Sequence of chain 1.C:
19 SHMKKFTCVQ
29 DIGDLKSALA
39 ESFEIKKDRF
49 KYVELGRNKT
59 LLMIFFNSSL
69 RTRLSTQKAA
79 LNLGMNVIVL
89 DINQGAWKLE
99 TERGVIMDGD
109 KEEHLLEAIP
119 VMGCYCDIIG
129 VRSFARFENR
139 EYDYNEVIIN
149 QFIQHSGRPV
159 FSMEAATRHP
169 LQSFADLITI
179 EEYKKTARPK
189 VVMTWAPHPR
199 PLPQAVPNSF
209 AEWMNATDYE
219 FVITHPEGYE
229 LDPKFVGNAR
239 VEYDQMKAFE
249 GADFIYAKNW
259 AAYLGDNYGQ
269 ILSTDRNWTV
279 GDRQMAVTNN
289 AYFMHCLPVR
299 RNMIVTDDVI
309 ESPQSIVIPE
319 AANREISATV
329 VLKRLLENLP

Binding-site contacts:
Ligand atom CD contacts residue CP1 of chain 1.M at 3.2 Å.
Ligand atom C1 contacts residue LEU200 of chain 1.C at 3.9 Å (hydrophobic).
Ligand atom OXT contacts residue PRO201 of chain 1.C at 3.7 Å.
Ligand atom O1 contacts residue TRP95 of chain 1.B at 3.1 Å.
Ligand atom CB contacts residue PHE132 of chain 1.C at 3.5 Å (hydrophobic).
Ligand atom CG contacts residue LEU295 of chain 1.C at 4.1 Å (hydrophobic).
Ligand atom CG contacts residue GLU162 of chain 1.C at 3.7 Å.
Ligand atom CG contacts residue CYS294 of chain 1.C at 4.4 Å (hydrophobic).
Ligand atom O contacts residue GLU162 of chain 1.C at 2.4 Å (salt-bridge).
Ligand atom CD contacts residue LEU295 of chain 1.C at 3.8 Å (hydrophobic).
Ligand atom CG contacts residue CP1 of chain 1.M at 4.5 Å.
Ligand atom C2 contacts residue GLU110 of chain 1.B at 3.4 Å.
Ligand atom C contacts residue GLU162 of chain 1.C at 3.6 Å.
Ligand atom CA contacts residue GLU162 of chain 1.C at 4.2 Å.
Ligand atom O contacts residue VAL204 of chain 1.C at 4.3 Å.
Ligand atom OXT contacts residue LYS256 of chain 1.C at 3.0 Å (salt-bridge).
Ligand atom C2 contacts residue HIS196 of chain 1.C at 4.0 Å.
Ligand atom CB contacts residue GLU162 of chain 1.C at 3.5 Å.
Ligand atom C contacts residue LYS256 of chain 1.C at 4.1 Å.
Ligand atom O contacts residue PRO201 of chain 1.C at 3.7 Å.
Ligand atom O1 contacts residue ARG198 of chain 1.C at 4.0 Å.
Ligand atom CB contacts residue TRP95 of chain 1.B at 4.5 Å (hydrophobic).
Ligand atom OXT contacts residue LEU200 of chain 1.C at 3.8 Å.
Ligand atom CD contacts residue ARG130 of chain 1.C at 3.8 Å.
Ligand atom C contacts residue PRO201 of chain 1.C at 3.7 Å (hydrophobic).
Ligand atom C1 contacts residue TRP95 of chain 1.B at 3.9 Å (hydrophobic).
Ligand atom CA contacts residue PHE132 of chain 1.C at 3.9 Å (hydrophobic).
Ligand atom N1 contacts residue LYS256 of chain 1.C at 4.2 Å.
Ligand atom O contacts residue PHE132 of chain 1.C at 4.4 Å.
Ligand atom CB contacts residue CP1 of chain 1.M at 4.5 Å.
Ligand atom C2 contacts residue LEU200 of chain 1.C at 3.7 Å (hydrophobic).
Ligand atom N1 contacts residue LEU200 of chain 1.C at 4.4 Å.
Ligand atom CG contacts residue VAL204 of chain 1.C at 4.4 Å (hydrophobic).
Ligand atom CD contacts residue HIS167 of chain 1.C at 4.3 Å.
Ligand atom CD contacts residue PRO296 of chain 1.C at 4.5 Å (hydrophobic).
Ligand atom CD contacts residue GLU162 of chain 1.C at 3.3 Å.
Ligand atom O1 contacts residue LEU200 of chain 1.C at 4.1 Å.
Ligand atom O1 contacts residue PHE132 of chain 1.C at 3.9 Å.
Ligand atom CG contacts residue PRO296 of chain 1.C at 4.2 Å (hydrophobic).
Ligand atom CD contacts residue CYS294 of chain 1.C at 4.5 Å (hydrophobic).

Sequence of chain 1.B:
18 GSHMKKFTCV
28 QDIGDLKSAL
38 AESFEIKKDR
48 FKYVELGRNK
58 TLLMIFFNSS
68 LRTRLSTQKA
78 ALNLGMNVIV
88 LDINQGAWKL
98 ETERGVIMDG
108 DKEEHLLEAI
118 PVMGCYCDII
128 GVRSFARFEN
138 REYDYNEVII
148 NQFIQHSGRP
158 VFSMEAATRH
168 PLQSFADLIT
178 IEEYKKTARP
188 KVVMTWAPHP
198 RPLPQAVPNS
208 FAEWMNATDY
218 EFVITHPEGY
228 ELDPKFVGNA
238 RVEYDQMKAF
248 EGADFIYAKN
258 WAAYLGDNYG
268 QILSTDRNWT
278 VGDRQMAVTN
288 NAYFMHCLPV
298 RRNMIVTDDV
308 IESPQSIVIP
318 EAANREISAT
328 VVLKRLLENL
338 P

A small-molecule ligand and the protein it binds are described below.
Small molecule (SMILES): CCC[C@H](NC(C)=O)C(=O)O